Binding-site contacts:
Ligand atom O4 contacts residue THR122 of chain 1.A at 4.2 Å.
Ligand atom O7 contacts residue ASN120 of chain 1.A at 4.0 Å.
Ligand atom C2 contacts residue ASN120 of chain 1.A at 2.2 Å.
Ligand atom O5 contacts residue ASN120 of chain 1.A at 2.6 Å (h-bond).
Ligand atom C8 contacts residue ASN120 of chain 1.A at 4.2 Å.
Ligand atom C1 contacts residue THR122 of chain 1.A at 3.7 Å.
Ligand atom C3 contacts residue THR122 of chain 1.A at 4.2 Å.
Ligand atom C4 contacts residue THR122 of chain 1.A at 4.5 Å.
Ligand atom C4 contacts residue ASN120 of chain 1.A at 4.2 Å.
Ligand atom O7 contacts residue HIS222 of chain 1.A at 3.5 Å.
Ligand atom C1 contacts residue ASN120 of chain 1.A at 1.4 Å.
Ligand atom C3 contacts residue ASN120 of chain 1.A at 3.5 Å.
Ligand atom C7 contacts residue ILE158 of chain 1.A at 4.4 Å (hydrophobic).
Ligand atom C7 contacts residue ASN120 of chain 1.A at 3.3 Å.
Ligand atom C5 contacts residue ASN120 of chain 1.A at 3.8 Å.
Ligand atom C8 contacts residue LEU163 of chain 1.A at 4.4 Å (hydrophobic).
Ligand atom N2 contacts residue ASN120 of chain 1.A at 2.4 Å (h-bond).
Ligand atom C5 contacts residue THR122 of chain 1.A at 4.0 Å.
Ligand atom C8 contacts residue HIS222 of chain 1.A at 3.2 Å.
Ligand atom C8 contacts residue ILE158 of chain 1.A at 3.1 Å (hydrophobic).
Ligand atom O5 contacts residue THR122 of chain 1.A at 3.8 Å.
Ligand atom C7 contacts residue HIS222 of chain 1.A at 3.8 Å.

This small molecule binds to this protein.
Small molecule (SMILES): CC(=O)N[C@@H]1[C@@H](O)[C@H](O)[C@@H](CO)O[C@H]1O

Sequence of chain 1.A:
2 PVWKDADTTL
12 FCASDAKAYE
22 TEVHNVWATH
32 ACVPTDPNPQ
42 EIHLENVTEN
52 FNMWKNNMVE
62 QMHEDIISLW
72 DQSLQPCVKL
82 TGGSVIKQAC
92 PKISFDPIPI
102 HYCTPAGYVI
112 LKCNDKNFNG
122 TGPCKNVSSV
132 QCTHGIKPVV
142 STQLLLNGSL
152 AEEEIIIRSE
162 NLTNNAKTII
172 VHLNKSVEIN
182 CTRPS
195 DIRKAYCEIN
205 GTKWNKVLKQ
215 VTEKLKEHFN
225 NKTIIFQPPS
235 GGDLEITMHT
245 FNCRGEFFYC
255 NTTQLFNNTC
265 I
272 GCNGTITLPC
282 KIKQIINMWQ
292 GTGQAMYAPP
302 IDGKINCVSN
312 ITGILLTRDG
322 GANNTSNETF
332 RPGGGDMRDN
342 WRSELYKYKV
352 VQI